Binding-site contacts:
Ligand atom N2 contacts residue GLU29 of chain 1.B at 4.5 Å.
Ligand atom C5 contacts residue ASN47 of chain 1.B at 3.7 Å.
Ligand atom C3 contacts residue ASN47 of chain 1.B at 3.8 Å.
Ligand atom O7 contacts residue SER48 of chain 1.B at 3.3 Å (h-bond).
Ligand atom N2 contacts residue ASN47 of chain 1.B at 2.9 Å (h-bond).
Ligand atom O5 contacts residue ASN47 of chain 1.B at 2.4 Å (h-bond).
Ligand atom C7 contacts residue SER48 of chain 1.B at 4.1 Å.
Ligand atom C7 contacts residue ASN47 of chain 1.B at 3.2 Å.
Ligand atom C1 contacts residue ASN42 of chain 1.B at 4.4 Å.
Ligand atom C8 contacts residue GLU29 of chain 1.B at 3.6 Å.
Ligand atom C7 contacts residue SER49 of chain 1.B at 3.6 Å.
Ligand atom C4 contacts residue ASN47 of chain 1.B at 4.3 Å.
Ligand atom C8 contacts residue VAL40 of chain 1.B at 3.4 Å (hydrophobic).
Ligand atom O7 contacts residue SER49 of chain 1.B at 2.7 Å (h-bond).
Ligand atom O7 contacts residue ASN47 of chain 1.B at 3.2 Å (h-bond).
Ligand atom C8 contacts residue SER48 of chain 1.B at 4.0 Å.
Ligand atom N2 contacts residue ASN42 of chain 1.B at 4.2 Å.
Ligand atom C8 contacts residue PHE41 of chain 1.B at 4.5 Å (hydrophobic).
Ligand atom C8 contacts residue SER49 of chain 1.B at 4.1 Å.
Ligand atom C8 contacts residue ASN47 of chain 1.B at 4.1 Å.
Ligand atom C1 contacts residue ASN47 of chain 1.B at 1.4 Å.
Ligand atom C8 contacts residue ASN42 of chain 1.B at 4.3 Å.
Ligand atom C2 contacts residue ASN47 of chain 1.B at 2.5 Å.

A small-molecule ligand and the protein it binds are described below.
Small molecule (SMILES): CC(=O)N[C@H]1[C@H](O[C@H]2[C@H](O)[C@@H](NC(C)=O)CO[C@@H]2CO)O[C@H](CO)[C@@H](O)[C@@H]1O

Sequence of chain 1.B:
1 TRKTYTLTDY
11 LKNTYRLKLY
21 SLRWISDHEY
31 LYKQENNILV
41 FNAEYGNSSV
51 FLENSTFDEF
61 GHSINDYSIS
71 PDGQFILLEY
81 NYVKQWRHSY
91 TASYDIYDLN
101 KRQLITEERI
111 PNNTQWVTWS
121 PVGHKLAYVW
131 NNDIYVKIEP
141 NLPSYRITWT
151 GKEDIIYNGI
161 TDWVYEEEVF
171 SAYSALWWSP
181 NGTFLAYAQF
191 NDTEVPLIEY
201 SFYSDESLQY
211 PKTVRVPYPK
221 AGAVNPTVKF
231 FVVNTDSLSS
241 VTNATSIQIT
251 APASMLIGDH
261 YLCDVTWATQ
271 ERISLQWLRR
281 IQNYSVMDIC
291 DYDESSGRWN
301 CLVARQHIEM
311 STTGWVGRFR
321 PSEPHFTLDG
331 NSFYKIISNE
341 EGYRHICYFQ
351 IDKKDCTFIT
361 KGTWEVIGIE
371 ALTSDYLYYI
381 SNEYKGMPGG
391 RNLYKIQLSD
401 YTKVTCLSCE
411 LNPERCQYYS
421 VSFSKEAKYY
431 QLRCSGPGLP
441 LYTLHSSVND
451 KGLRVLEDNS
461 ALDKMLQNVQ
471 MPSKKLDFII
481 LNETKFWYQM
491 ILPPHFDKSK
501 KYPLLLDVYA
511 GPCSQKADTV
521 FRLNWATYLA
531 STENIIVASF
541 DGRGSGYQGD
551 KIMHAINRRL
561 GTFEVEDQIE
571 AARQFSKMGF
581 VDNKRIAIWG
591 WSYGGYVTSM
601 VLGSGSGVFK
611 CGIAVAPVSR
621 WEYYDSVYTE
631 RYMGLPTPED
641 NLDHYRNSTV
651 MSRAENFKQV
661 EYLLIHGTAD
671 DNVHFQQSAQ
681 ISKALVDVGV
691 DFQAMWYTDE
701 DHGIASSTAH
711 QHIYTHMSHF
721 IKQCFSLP